Sequence of chain 1.B:
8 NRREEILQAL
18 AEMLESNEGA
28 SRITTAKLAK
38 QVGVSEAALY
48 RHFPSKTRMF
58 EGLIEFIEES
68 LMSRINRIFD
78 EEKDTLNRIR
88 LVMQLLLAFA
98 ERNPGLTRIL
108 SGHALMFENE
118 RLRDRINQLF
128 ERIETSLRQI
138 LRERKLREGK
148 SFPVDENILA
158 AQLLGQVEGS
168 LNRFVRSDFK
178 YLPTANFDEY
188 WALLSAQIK

This protein binds this small molecule.
Small molecule (SMILES): CC[C@H](C)[C@H](NC(=O)[C@H](CC(=O)O)NC(=O)[C@@H](N)CC(C)C)C(=O)N1CCC[C@H]1C(=O)N[C@@H](C)C(=O)N[C@@H](Cc1ccccc1)C(=O)N[C@@H](CC(C)C)C(=O)N[C@@H](CCCN=C(N)N)C(=O)O

Binding-site contacts:
Ligand atom CE2 contacts residue ALA18 of chain 1.B at 3.8 Å (hydrophobic).
Ligand atom CD2 contacts residue GLU19 of chain 1.B at 3.4 Å.
Ligand atom C contacts residue ASN100 of chain 1.B at 3.5 Å.
Ligand atom CD1 contacts residue PHE63 of chain 1.B at 3.4 Å (hydrophobic).
Ligand atom O contacts residue ASN100 of chain 1.B at 2.9 Å (h-bond).
Ligand atom CE2 contacts residue LEU14 of chain 1.B at 3.6 Å (hydrophobic).
Ligand atom CG contacts residue ARG71 of chain 1.B at 3.9 Å.
Ligand atom CD1 contacts residue LEU92 of chain 1.B at 3.9 Å (hydrophobic).
Ligand atom CZ contacts residue LEU60 of chain 1.B at 3.6 Å (hydrophobic).
Ligand atom CD2 contacts residue GLN15 of chain 1.B at 3.7 Å.
Ligand atom CD2 contacts residue GLN15 of chain 1.B at 3.6 Å.
Ligand atom CE2 contacts residue LEU60 of chain 1.B at 3.7 Å (hydrophobic).
Ligand atom CA contacts residue ASN100 of chain 1.B at 3.8 Å.
Ligand atom CD2 contacts residue ILE75 of chain 1.B at 3.8 Å (hydrophobic).
Ligand atom CD2 contacts residue ALA18 of chain 1.B at 3.7 Å (hydrophobic).
Ligand atom CB contacts residue ASN100 of chain 1.B at 3.7 Å.
Ligand atom O contacts residue GLN15 of chain 1.B at 2.9 Å (h-bond).
Ligand atom CA contacts residue ASN100 of chain 1.B at 3.4 Å.
Ligand atom N contacts residue GLN15 of chain 1.B at 3.2 Å (h-bond).
Ligand atom CE2 contacts residue GLN15 of chain 1.B at 3.4 Å.
Ligand atom CA contacts residue ARG74 of chain 1.B at 3.0 Å.
Ligand atom CG contacts residue SER67 of chain 1.B at 3.6 Å.
Ligand atom N contacts residue ASN100 of chain 1.B at 2.8 Å (h-bond).
Ligand atom N contacts residue ARG74 of chain 1.B at 3.3 Å (salt-bridge).
Ligand atom CB contacts residue ARG99 of chain 1.B at 3.5 Å.
Ligand atom CB contacts residue PHE63 of chain 1.B at 3.4 Å (hydrophobic).
Ligand atom N contacts residue ARG99 of chain 1.B at 3.8 Å.
Ligand atom CZ contacts residue GLN15 of chain 1.B at 3.8 Å.
Ligand atom NH1 contacts residue GLN15 of chain 1.B at 3.7 Å.
Ligand atom O contacts residue ARG99 of chain 1.B at 3.4 Å (salt-bridge).
Ligand atom CA contacts residue GLN15 of chain 1.B at 3.6 Å.
Ligand atom CA contacts residue PHE63 of chain 1.B at 3.7 Å (hydrophobic).
Ligand atom N contacts residue PHE63 of chain 1.B at 3.7 Å.
Ligand atom CD contacts residue ARG71 of chain 1.B at 3.6 Å.
Ligand atom CD1 contacts residue GLU22 of chain 1.B at 3.4 Å.
Ligand atom CG2 contacts residue PHE96 of chain 1.B at 3.4 Å (hydrophobic).
Ligand atom CZ contacts residue LEU14 of chain 1.B at 3.8 Å (hydrophobic).
Ligand atom O contacts residue ARG71 of chain 1.B at 3.4 Å (salt-bridge).
Ligand atom CG contacts residue GLN15 of chain 1.B at 3.8 Å.
Ligand atom CB contacts residue ARG74 of chain 1.B at 3.1 Å.